Sequence of chain 2.A:
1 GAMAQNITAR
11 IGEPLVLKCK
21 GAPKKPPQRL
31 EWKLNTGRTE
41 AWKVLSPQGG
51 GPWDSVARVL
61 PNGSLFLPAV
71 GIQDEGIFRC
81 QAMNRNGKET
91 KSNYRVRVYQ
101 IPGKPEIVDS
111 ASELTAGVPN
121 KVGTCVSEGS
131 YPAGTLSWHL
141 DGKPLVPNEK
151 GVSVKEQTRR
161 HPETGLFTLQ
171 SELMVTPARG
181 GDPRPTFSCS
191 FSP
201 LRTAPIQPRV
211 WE

The small molecule below binds the protein below.
Small molecule (SMILES): Oc1cccc(Oc2ccccc2)c1

Binding-site contacts:
Ligand atom C09 contacts residue SER46 of chain 2.A at 4.2 Å.
Ligand atom C07 contacts residue GLN28 of chain 2.A at 3.9 Å.
Ligand atom C09 contacts residue PRO47 of chain 2.A at 3.6 Å (hydrophobic).
Ligand atom C04 contacts residue GLU31 of chain 2.A at 3.8 Å.
Ligand atom C02 contacts residue LEU30 of chain 2.A at 3.6 Å (hydrophobic).
Ligand atom C11 contacts residue GLU31 of chain 2.A at 4.2 Å.
Ligand atom O06 contacts residue PRO47 of chain 2.A at 4.2 Å.
Ligand atom C12 contacts residue ARG29 of chain 2.A at 4.1 Å.
Ligand atom C13 contacts residue GLU31 of chain 2.A at 3.6 Å.
Ligand atom C01 contacts residue GLU31 of chain 2.A at 3.5 Å.
Ligand atom C05 contacts residue ARG29 of chain 2.A at 4.4 Å.
Ligand atom C07 contacts residue LEU30 of chain 2.A at 3.7 Å (hydrophobic).
Ligand atom O03 contacts residue ARG29 of chain 2.A at 4.3 Å.
Ligand atom C07 contacts residue PRO47 of chain 2.A at 4.4 Å (hydrophobic).
Ligand atom C07 contacts residue ARG29 of chain 2.A at 4.5 Å.
Ligand atom O06 contacts residue SER46 of chain 2.A at 3.3 Å.
Ligand atom C04 contacts residue SER46 of chain 2.A at 4.2 Å.
Ligand atom O03 contacts residue LEU30 of chain 2.A at 4.2 Å.
Ligand atom C01 contacts residue LEU30 of chain 2.A at 3.2 Å (hydrophobic).
Ligand atom C05 contacts residue GLU31 of chain 2.A at 4.4 Å.
Ligand atom C08 contacts residue LEU30 of chain 2.A at 3.7 Å (hydrophobic).
Ligand atom C14 contacts residue GLU31 of chain 2.A at 3.9 Å.
Ligand atom C14 contacts residue GLN81 of chain 2.A at 3.1 Å.
Ligand atom C12 contacts residue GLN81 of chain 2.A at 3.3 Å.
Ligand atom C10 contacts residue GLU31 of chain 2.A at 3.8 Å.
Ligand atom C11 contacts residue GLN81 of chain 2.A at 4.1 Å.
Ligand atom C11 contacts residue ARG29 of chain 2.A at 3.5 Å.
Ligand atom C12 contacts residue LEU30 of chain 2.A at 4.0 Å (hydrophobic).
Ligand atom O06 contacts residue LEU30 of chain 2.A at 3.4 Å (h-bond).
Ligand atom C08 contacts residue ARG29 of chain 2.A at 3.8 Å.
Ligand atom C05 contacts residue LEU30 of chain 2.A at 4.2 Å (hydrophobic).
Ligand atom C02 contacts residue ARG29 of chain 2.A at 4.3 Å.
Ligand atom O06 contacts residue GLU31 of chain 2.A at 3.2 Å (salt-bridge).
Ligand atom C04 contacts residue LEU30 of chain 2.A at 2.9 Å (hydrophobic).
Ligand atom C09 contacts residue LEU30 of chain 2.A at 3.2 Å (hydrophobic).
Ligand atom C13 contacts residue GLN81 of chain 2.A at 3.8 Å.
Ligand atom C08 contacts residue GLN28 of chain 2.A at 4.1 Å.
Ligand atom C12 contacts residue GLU31 of chain 2.A at 4.1 Å.
Ligand atom C04 contacts residue PRO47 of chain 2.A at 4.2 Å (hydrophobic).
Ligand atom C11 contacts residue LEU30 of chain 2.A at 3.6 Å (hydrophobic).